Binding-site contacts:
Ligand atom C2 contacts residue ASN259 of chain 45.L at 2.4 Å.
Ligand atom C5 contacts residue ASN259 of chain 45.L at 3.7 Å.
Ligand atom O5 contacts residue ASN259 of chain 45.L at 2.3 Å (h-bond).
Ligand atom C4 contacts residue ASN259 of chain 45.L at 4.2 Å.
Ligand atom C1 contacts residue ASN259 of chain 45.L at 1.4 Å.
Ligand atom O7 contacts residue THR116 of chain 45.K at 3.9 Å.
Ligand atom O6 contacts residue ASN259 of chain 45.L at 4.2 Å.
Ligand atom C3 contacts residue ASN259 of chain 45.L at 3.8 Å.
Ligand atom O7 contacts residue LYS181 of chain 45.K at 4.3 Å.
Ligand atom C8 contacts residue LYS181 of chain 45.K at 4.3 Å.
Ligand atom N2 contacts residue ASN259 of chain 45.L at 2.9 Å (h-bond).
Ligand atom O7 contacts residue ASN259 of chain 45.L at 2.9 Å (h-bond).
Ligand atom C7 contacts residue ASN259 of chain 45.L at 3.1 Å.
Ligand atom C8 contacts residue ASN259 of chain 45.L at 4.4 Å.

A protein and the small-molecule ligand that binds it are described below.
Small molecule (SMILES): CC(=O)N[C@@H]1[C@@H](O)[C@H](O)[C@@H](CO)O[C@H]1O

Sequence of chain 45.K:
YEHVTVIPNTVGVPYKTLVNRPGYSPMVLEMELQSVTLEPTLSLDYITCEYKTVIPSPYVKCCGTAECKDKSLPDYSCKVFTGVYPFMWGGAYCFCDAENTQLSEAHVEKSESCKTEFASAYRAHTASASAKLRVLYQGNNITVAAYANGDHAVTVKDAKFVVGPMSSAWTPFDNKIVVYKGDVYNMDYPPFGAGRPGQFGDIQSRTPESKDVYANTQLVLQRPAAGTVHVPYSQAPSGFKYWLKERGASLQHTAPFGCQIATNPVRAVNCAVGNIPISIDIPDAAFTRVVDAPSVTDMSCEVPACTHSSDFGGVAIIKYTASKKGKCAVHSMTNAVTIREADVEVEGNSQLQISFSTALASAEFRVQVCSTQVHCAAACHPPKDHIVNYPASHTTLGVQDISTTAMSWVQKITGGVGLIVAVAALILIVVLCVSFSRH

Sequence of chain 45.L:
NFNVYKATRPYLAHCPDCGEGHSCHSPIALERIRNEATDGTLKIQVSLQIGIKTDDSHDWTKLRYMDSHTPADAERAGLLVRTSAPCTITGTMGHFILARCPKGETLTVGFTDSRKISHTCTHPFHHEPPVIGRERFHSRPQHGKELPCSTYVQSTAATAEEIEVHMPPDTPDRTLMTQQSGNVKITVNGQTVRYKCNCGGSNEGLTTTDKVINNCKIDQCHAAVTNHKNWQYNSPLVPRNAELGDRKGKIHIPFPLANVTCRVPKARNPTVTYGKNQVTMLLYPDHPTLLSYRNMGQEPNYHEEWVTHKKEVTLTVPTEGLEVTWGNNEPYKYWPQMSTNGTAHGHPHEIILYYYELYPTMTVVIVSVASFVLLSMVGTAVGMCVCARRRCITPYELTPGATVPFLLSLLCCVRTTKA